Sequence of chain 1.C:
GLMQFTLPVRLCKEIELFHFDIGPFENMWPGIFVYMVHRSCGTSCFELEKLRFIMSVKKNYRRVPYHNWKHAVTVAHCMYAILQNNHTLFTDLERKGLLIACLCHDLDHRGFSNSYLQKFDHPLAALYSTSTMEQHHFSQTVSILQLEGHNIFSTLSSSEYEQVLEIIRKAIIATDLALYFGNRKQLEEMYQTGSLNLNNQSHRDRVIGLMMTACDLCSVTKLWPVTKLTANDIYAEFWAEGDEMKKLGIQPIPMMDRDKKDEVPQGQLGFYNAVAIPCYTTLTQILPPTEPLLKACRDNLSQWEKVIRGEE

Binding-site contacts:
Ligand atom C30 contacts residue ILE246 of chain 1.C at 3.7 Å (hydrophobic).
Ligand atom O21 contacts residue PRO266 of chain 1.C at 3.6 Å.
Ligand atom C17 contacts residue GLU275 of chain 1.C at 3.6 Å.
Ligand atom C6 contacts residue MET267 of chain 1.C at 3.2 Å (hydrophobic).
Ligand atom C19 contacts residue GLU275 of chain 1.C at 3.5 Å.
Ligand atom N9 contacts residue MET267 of chain 1.C at 3.6 Å (h-bond).
Ligand atom C30 contacts residue GLN280 of chain 1.C at 3.4 Å.
Ligand atom F34 contacts residue PRO266 of chain 1.C at 3.5 Å.
Ligand atom C30 contacts residue VAL232 of chain 1.C at 3.7 Å (hydrophobic).
Ligand atom C19 contacts residue VAL276 of chain 1.C at 3.5 Å (hydrophobic).
Ligand atom C7 contacts residue PHE283 of chain 1.C at 3.7 Å (hydrophobic).
Ligand atom C15 contacts residue GLY279 of chain 1.C at 3.6 Å.
Ligand atom O25 contacts residue MET267 of chain 1.C at 3.7 Å.
Ligand atom C32 contacts residue TYR78 of chain 1.C at 3.6 Å (hydrophobic).
Ligand atom C31 contacts residue PHE283 of chain 1.C at 3.6 Å (hydrophobic).
Ligand atom C8 contacts residue MET267 of chain 1.C at 3.7 Å (hydrophobic).
Ligand atom O29 contacts residue GLN280 of chain 1.C at 2.9 Å (h-bond).
Ligand atom C10 contacts residue TYR247 of chain 1.C at 3.2 Å (hydrophobic).
Ligand atom F34 contacts residue GLU275 of chain 1.C at 3.5 Å.
Ligand atom C22 contacts residue PRO266 of chain 1.C at 3.5 Å (hydrophobic).
Ligand atom N9 contacts residue TYR247 of chain 1.C at 3.3 Å (h-bond).
Ligand atom C13 contacts residue TYR247 of chain 1.C at 3.7 Å (hydrophobic).
Ligand atom C7 contacts residue MET267 of chain 1.C at 3.3 Å (hydrophobic).
Ligand atom N9 contacts residue GLN280 of chain 1.C at 3.6 Å.
Ligand atom C13 contacts residue GLY279 of chain 1.C at 3.4 Å.
Ligand atom C24 contacts residue PHE283 of chain 1.C at 3.3 Å (hydrophobic).
Ligand atom O25 contacts residue PHE283 of chain 1.C at 3.3 Å.
Ligand atom C32 contacts residue SER231 of chain 1.C at 3.4 Å.
Ligand atom C17 contacts residue PRO266 of chain 1.C at 3.7 Å (hydrophobic).
Ligand atom C19 contacts residue LYS272 of chain 1.C at 3.4 Å.
Ligand atom N14 contacts residue GLY279 of chain 1.C at 3.7 Å.
Ligand atom O21 contacts residue GLU275 of chain 1.C at 3.4 Å (salt-bridge).
Ligand atom C1 contacts residue PHE250 of chain 1.C at 3.7 Å (hydrophobic).
Ligand atom N23 contacts residue PHE283 of chain 1.C at 3.4 Å.
Ligand atom C1 contacts residue PHE283 of chain 1.C at 3.6 Å (hydrophobic).
Ligand atom N14 contacts residue TYR247 of chain 1.C at 2.4 Å (h-bond).
Ligand atom C18 contacts residue GLU275 of chain 1.C at 3.3 Å.
Ligand atom N28 contacts residue PHE283 of chain 1.C at 3.7 Å.
Ligand atom C26 contacts residue LEU189 of chain 1.C at 3.6 Å (hydrophobic).
Ligand atom C18 contacts residue LYS272 of chain 1.C at 3.3 Å.

The protein below binds the small molecule below.
Small molecule (SMILES): CCN(C)C(=O)c1cnn(C)c1C(=O)Nc1ccn2cc(-c3cccc(OCCF)c3)nc2n1